Sequence of chain 1.B:
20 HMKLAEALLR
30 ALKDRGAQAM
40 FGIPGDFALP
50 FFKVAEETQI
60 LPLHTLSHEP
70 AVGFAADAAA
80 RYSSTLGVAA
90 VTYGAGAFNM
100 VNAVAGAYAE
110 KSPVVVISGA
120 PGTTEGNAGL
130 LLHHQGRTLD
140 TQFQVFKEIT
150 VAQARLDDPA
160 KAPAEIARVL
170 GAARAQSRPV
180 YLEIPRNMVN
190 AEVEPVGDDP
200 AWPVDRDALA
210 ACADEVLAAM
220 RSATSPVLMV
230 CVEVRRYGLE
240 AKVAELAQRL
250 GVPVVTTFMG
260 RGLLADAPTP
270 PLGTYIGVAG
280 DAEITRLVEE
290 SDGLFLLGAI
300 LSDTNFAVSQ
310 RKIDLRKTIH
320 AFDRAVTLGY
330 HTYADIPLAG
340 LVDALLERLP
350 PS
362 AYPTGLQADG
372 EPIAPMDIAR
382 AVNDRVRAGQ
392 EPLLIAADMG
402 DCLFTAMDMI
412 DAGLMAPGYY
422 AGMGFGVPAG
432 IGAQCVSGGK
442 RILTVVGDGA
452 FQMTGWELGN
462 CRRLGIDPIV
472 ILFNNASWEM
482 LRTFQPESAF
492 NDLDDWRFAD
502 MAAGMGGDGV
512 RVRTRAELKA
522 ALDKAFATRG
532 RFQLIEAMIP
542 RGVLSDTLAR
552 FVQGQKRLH

Binding-site contacts:
Ligand atom C5' contacts residue LEU415 of chain 1.B at 3.5 Å (hydrophobic).
Ligand atom C3' contacts residue LEU395 of chain 1.B at 4.2 Å (hydrophobic).
Ligand atom O3 contacts residue ARG260 of chain 1.B at 3.2 Å (salt-bridge).
Ligand atom C2' contacts residue ARG234 of chain 1.B at 4.0 Å.
Ligand atom C6' contacts residue LEU262 of chain 1.B at 3.9 Å (hydrophobic).
Ligand atom C5' contacts residue LEU262 of chain 1.B at 4.2 Å (hydrophobic).
Ligand atom O1 contacts residue ALA417 of chain 1.B at 2.8 Å (h-bond).
Ligand atom C6' contacts residue LEU415 of chain 1.B at 3.6 Å (hydrophobic).
Ligand atom O3 contacts residue LEU415 of chain 1.B at 2.9 Å (h-bond).
Ligand atom C3' contacts residue ARG234 of chain 1.B at 3.6 Å.
Ligand atom O1 contacts residue LEU415 of chain 1.B at 3.8 Å.
Ligand atom C1 contacts residue LEU415 of chain 1.B at 3.8 Å (hydrophobic).
Ligand atom C2 contacts residue LEU415 of chain 1.B at 3.2 Å (hydrophobic).
Ligand atom O2 contacts residue MET258 of chain 1.B at 3.8 Å.
Ligand atom C6' contacts residue GLY261 of chain 1.B at 3.7 Å.
Ligand atom C3' contacts residue LEU415 of chain 1.B at 3.9 Å (hydrophobic).
Ligand atom C2 contacts residue MET258 of chain 1.B at 3.7 Å (hydrophobic).
Ligand atom O1 contacts residue MET258 of chain 1.B at 3.5 Å.
Ligand atom O2 contacts residue ARG235 of chain 1.B at 3.0 Å (salt-bridge).
Ligand atom C4' contacts residue GLY414 of chain 1.B at 3.7 Å.
Ligand atom C4' contacts residue LEU415 of chain 1.B at 3.6 Å (hydrophobic).
Ligand atom O1 contacts residue MET416 of chain 1.B at 3.2 Å.
Ligand atom C1 contacts residue ARG80 of chain 1.B at 3.5 Å.
Ligand atom C2' contacts residue LEU415 of chain 1.B at 3.5 Å (hydrophobic).
Ligand atom C1 contacts residue MET416 of chain 1.B at 3.8 Å (hydrophobic).
Ligand atom C4' contacts residue ARG234 of chain 1.B at 3.4 Å.
Ligand atom C1 contacts residue ARG235 of chain 1.B at 4.0 Å.
Ligand atom C1' contacts residue LEU415 of chain 1.B at 3.3 Å (hydrophobic).
Ligand atom C2' contacts residue MET416 of chain 1.B at 4.2 Å (hydrophobic).
Ligand atom C3 contacts residue LEU415 of chain 1.B at 3.8 Å (hydrophobic).
Ligand atom C1 contacts residue MET258 of chain 1.B at 3.7 Å (hydrophobic).
Ligand atom C1 contacts residue ALA417 of chain 1.B at 4.0 Å (hydrophobic).
Ligand atom C5' contacts residue GLY261 of chain 1.B at 3.3 Å.
Ligand atom C2 contacts residue ARG260 of chain 1.B at 4.2 Å.
Ligand atom O2 contacts residue ARG80 of chain 1.B at 3.1 Å (salt-bridge).
Ligand atom O3 contacts residue MET258 of chain 1.B at 2.9 Å (h-bond).
Ligand atom O1 contacts residue ARG80 of chain 1.B at 3.0 Å (salt-bridge).
Ligand atom C5' contacts residue ARG234 of chain 1.B at 3.9 Å.
Ligand atom C5' contacts residue GLY414 of chain 1.B at 3.6 Å.
Ligand atom C4' contacts residue LEU395 of chain 1.B at 4.0 Å (hydrophobic).

This small molecule binds to this protein.
Small molecule (SMILES): O=C(O)C(=O)Cc1ccccc1